Sequence of chain 26.E:
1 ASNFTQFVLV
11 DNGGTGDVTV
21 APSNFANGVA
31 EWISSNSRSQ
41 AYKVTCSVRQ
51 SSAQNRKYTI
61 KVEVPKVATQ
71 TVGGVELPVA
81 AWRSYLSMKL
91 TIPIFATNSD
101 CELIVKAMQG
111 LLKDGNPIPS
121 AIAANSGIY

Sequence of chain 21.E:
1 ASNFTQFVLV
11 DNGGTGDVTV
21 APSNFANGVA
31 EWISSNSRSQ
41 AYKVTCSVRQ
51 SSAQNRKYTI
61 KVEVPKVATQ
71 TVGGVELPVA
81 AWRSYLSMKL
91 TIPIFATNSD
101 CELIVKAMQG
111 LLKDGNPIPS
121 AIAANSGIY

Binding-site contacts:
Ligand atom C6 contacts residue THR59 of chain 21.E at 3.6 Å.
Ligand atom N6 contacts residue TYR85 of chain 21.E at 3.4 Å.
Ligand atom C6 contacts residue SER47 of chain 21.E at 3.9 Å.
Ligand atom C6 contacts residue VAL29 of chain 21.E at 4.1 Å (hydrophobic).
Ligand atom N9 contacts residue TYR85 of chain 21.E at 4.0 Å.
Ligand atom C8 contacts residue TYR85 of chain 21.E at 3.8 Å (hydrophobic).
Ligand atom N6 contacts residue THR91 of chain 26.E at 3.5 Å (h-bond).
Ligand atom N1 contacts residue SER47 of chain 21.E at 2.9 Å (h-bond).
Ligand atom C2 contacts residue THR59 of chain 21.E at 4.1 Å.
Ligand atom C5 contacts residue LYS61 of chain 21.E at 3.7 Å.
Ligand atom C5' contacts residue TYR85 of chain 21.E at 4.0 Å (hydrophobic).
Ligand atom C6 contacts residue THR45 of chain 21.E at 3.1 Å.
Ligand atom O6 contacts residue LYS61 of chain 21.E at 3.0 Å (salt-bridge).
Ligand atom N1 contacts residue THR59 of chain 21.E at 3.5 Å.
Ligand atom N7 contacts residue LYS61 of chain 21.E at 3.7 Å.
Ligand atom N9 contacts residue LYS61 of chain 21.E at 3.7 Å.
Ligand atom C5 contacts residue TYR85 of chain 21.E at 3.5 Å (hydrophobic).
Ligand atom N6 contacts residue CYS46 of chain 21.E at 3.4 Å (h-bond).
Ligand atom C6 contacts residue LYS61 of chain 21.E at 3.8 Å.
Ligand atom C5 contacts residue THR45 of chain 21.E at 3.1 Å.
Ligand atom C2 contacts residue SER47 of chain 21.E at 3.4 Å.
Ligand atom N6 contacts residue THR45 of chain 21.E at 2.5 Å (h-bond).
Ligand atom N6 contacts residue THR59 of chain 21.E at 2.8 Å (h-bond).
Ligand atom C4 contacts residue TYR85 of chain 21.E at 3.8 Å (hydrophobic).
Ligand atom OP1 contacts residue LYS43 of chain 21.E at 2.9 Å (salt-bridge).
Ligand atom OP1 contacts residue TYR85 of chain 21.E at 3.5 Å (h-bond).
Ligand atom C4 contacts residue LYS61 of chain 21.E at 3.7 Å.
Ligand atom OP2 contacts residue GLU63 of chain 21.E at 3.6 Å (salt-bridge).
Ligand atom C8 contacts residue LYS61 of chain 21.E at 3.7 Å.
Ligand atom C6 contacts residue TYR85 of chain 21.E at 3.4 Å (hydrophobic).
Ligand atom N1 contacts residue TYR85 of chain 21.E at 3.5 Å.
Ligand atom C5 contacts residue VAL29 of chain 21.E at 4.0 Å (hydrophobic).
Ligand atom N7 contacts residue TYR85 of chain 21.E at 3.7 Å.
Ligand atom P contacts residue LYS43 of chain 21.E at 3.2 Å.
Ligand atom OP2 contacts residue LYS43 of chain 21.E at 2.7 Å (salt-bridge).
Ligand atom C8 contacts residue THR45 of chain 21.E at 3.8 Å.
Ligand atom N6 contacts residue SER47 of chain 21.E at 4.1 Å.
Ligand atom P contacts residue TYR85 of chain 21.E at 3.7 Å.
Ligand atom N6 contacts residue LYS61 of chain 21.E at 4.1 Å.
Ligand atom N7 contacts residue THR45 of chain 21.E at 2.5 Å (h-bond).

The small molecule below binds the protein below.
Small molecule (SMILES): Nc1nc(=O)c2ncn([C@@H]3O[C@H](CO[P](=O)(O)O[C@H]4[C@@H](O)[C@H](n5cnc6c(N)ncnc65)O[C@@H]4CO[P](=O)(O)O[C@@H]4[C@@H](O)[C@H](n5cnc6c(N)ncnc65)O[C@@H]4COP(=O)=O)[C@@H](O)[C@H]3O)c2[nH]1